Binding-site contacts:
Ligand atom C5 contacts residue PHE1103 of chain 1.A at 4.4 Å (hydrophobic).
Ligand atom O5 contacts residue HIS1101 of chain 1.A at 4.1 Å.
Ligand atom C4 contacts residue ASN1098 of chain 1.A at 4.3 Å.
Ligand atom C5 contacts residue ASN1098 of chain 1.A at 3.7 Å.
Ligand atom C7 contacts residue HIS1101 of chain 1.A at 4.3 Å.
Ligand atom C8 contacts residue THR1100 of chain 1.A at 4.3 Å.
Ligand atom C7 contacts residue ASN1098 of chain 1.A at 3.5 Å.
Ligand atom C5 contacts residue HIS1101 of chain 1.A at 3.5 Å.
Ligand atom C1 contacts residue ASN1098 of chain 1.A at 1.4 Å.
Ligand atom C8 contacts residue HIS1101 of chain 1.A at 4.4 Å.
Ligand atom N2 contacts residue ASN1098 of chain 1.A at 2.9 Å (h-bond).
Ligand atom O6 contacts residue PHE1103 of chain 1.A at 4.5 Å.
Ligand atom C1 contacts residue HIS1101 of chain 1.A at 4.0 Å.
Ligand atom C3 contacts residue HIS1101 of chain 1.A at 4.0 Å.
Ligand atom C8 contacts residue ASN1098 of chain 1.A at 3.6 Å.
Ligand atom C2 contacts residue ASN1098 of chain 1.A at 2.5 Å.
Ligand atom O5 contacts residue ASN1098 of chain 1.A at 2.4 Å (h-bond).
Ligand atom C4 contacts residue HIS1101 of chain 1.A at 4.1 Å.
Ligand atom O7 contacts residue HIS1101 of chain 1.A at 3.9 Å.
Ligand atom C7 contacts residue THR1100 of chain 1.A at 3.5 Å.
Ligand atom O4 contacts residue HIS1101 of chain 1.A at 3.9 Å.
Ligand atom C6 contacts residue HIS1101 of chain 1.A at 4.4 Å.
Ligand atom O7 contacts residue ASN1098 of chain 1.A at 3.8 Å.
Ligand atom O5 contacts residue PHE1103 of chain 1.A at 3.8 Å.
Ligand atom O7 contacts residue THR1100 of chain 1.A at 2.3 Å (h-bond).
Ligand atom C3 contacts residue ASN1098 of chain 1.A at 3.8 Å.
Ligand atom C6 contacts residue PHE1103 of chain 1.A at 3.7 Å (hydrophobic).

Sequence of chain 1.A:
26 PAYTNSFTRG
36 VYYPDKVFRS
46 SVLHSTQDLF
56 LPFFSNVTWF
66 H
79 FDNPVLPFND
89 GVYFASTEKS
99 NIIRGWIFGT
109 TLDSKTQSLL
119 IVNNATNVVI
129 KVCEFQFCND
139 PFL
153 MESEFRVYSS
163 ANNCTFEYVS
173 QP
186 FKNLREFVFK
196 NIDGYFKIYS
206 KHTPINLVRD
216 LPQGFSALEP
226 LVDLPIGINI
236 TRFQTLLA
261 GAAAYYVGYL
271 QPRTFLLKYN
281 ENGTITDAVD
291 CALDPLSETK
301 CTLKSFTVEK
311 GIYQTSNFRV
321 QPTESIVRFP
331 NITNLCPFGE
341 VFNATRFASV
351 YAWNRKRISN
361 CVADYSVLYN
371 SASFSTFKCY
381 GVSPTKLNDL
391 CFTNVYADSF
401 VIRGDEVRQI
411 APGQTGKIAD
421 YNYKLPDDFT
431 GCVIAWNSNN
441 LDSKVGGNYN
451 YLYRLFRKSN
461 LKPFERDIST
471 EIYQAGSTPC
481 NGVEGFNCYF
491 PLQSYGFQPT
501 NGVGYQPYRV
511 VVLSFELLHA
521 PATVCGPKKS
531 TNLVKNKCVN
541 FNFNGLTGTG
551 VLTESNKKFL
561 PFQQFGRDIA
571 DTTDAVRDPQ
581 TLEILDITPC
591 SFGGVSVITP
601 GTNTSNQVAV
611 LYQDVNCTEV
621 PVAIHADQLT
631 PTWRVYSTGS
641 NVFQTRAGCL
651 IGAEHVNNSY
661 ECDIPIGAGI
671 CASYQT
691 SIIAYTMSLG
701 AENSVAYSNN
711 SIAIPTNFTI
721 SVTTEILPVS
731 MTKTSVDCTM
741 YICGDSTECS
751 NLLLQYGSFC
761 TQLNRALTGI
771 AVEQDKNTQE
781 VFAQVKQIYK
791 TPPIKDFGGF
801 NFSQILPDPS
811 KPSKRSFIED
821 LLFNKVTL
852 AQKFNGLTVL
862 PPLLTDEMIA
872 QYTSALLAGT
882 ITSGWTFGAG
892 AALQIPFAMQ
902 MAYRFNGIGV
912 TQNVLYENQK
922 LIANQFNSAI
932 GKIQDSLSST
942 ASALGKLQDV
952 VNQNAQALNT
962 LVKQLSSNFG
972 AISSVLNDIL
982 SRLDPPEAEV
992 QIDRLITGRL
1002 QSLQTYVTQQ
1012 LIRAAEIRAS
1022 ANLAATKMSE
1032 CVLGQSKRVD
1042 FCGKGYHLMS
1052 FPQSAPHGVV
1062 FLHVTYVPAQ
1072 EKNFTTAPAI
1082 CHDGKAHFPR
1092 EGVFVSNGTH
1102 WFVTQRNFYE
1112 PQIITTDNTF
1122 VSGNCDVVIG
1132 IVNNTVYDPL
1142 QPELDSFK

The protein below binds the small molecule below.
Small molecule (SMILES): CC(=O)N[C@H]1[C@H](O[C@H]2[C@H](O)[C@@H](NC(C)=O)CO[C@@H]2CO)O[C@H](CO)[C@@H](O)[C@@H]1O